A protein and the small-molecule ligand that binds it are described below.
Small molecule (SMILES): CC(C)C[C@@H](CO)NC(=O)[C@H](CCC(N)=O)NC(=O)[C@@H](N)CC(N)=O

Binding-site contacts:
Ligand atom O contacts residue GLY47 of chain 1.BA at 3.7 Å.
Ligand atom CA contacts residue GLY47 of chain 1.BA at 3.5 Å.
Ligand atom CA contacts residue HXD1 of chain 1.NA at 2.6 Å.
Ligand atom OE1 contacts residue SER168 of chain 1.BA at 3.8 Å.
Ligand atom CG contacts residue GLY47 of chain 1.BA at 3.8 Å.
Ligand atom ND2 contacts residue THR22 of chain 1.BA at 2.6 Å.
Ligand atom O contacts residue ALA49 of chain 1.BA at 3.1 Å (h-bond).
Ligand atom CD1 contacts residue ARG45 of chain 1.BA at 3.3 Å.
Ligand atom N contacts residue HXD1 of chain 1.NA at 1.3 Å.
Ligand atom C contacts residue THR1 of chain 1.BA at 1.5 Å.
Ligand atom N contacts residue THR1 of chain 1.BA at 3.7 Å.
Ligand atom OE1 contacts residue HXD1 of chain 1.NA at 3.3 Å.
Ligand atom CD2 contacts residue THR20 of chain 1.BA at 3.4 Å.
Ligand atom C contacts residue LYS33 of chain 1.BA at 3.7 Å.
Ligand atom CB contacts residue GLY47 of chain 1.BA at 3.7 Å.
Ligand atom C contacts residue THR21 of chain 1.BA at 3.7 Å.
Ligand atom N contacts residue THR21 of chain 1.BA at 2.9 Å (h-bond).
Ligand atom CG contacts residue THR22 of chain 1.BA at 3.5 Å.
Ligand atom CG contacts residue HXD1 of chain 1.NA at 3.5 Å.
Ligand atom O contacts residue THR20 of chain 1.BA at 3.0 Å.
Ligand atom ND2 contacts residue HIS114 of chain 1.V at 3.7 Å.
Ligand atom CA contacts residue THR21 of chain 1.BA at 3.4 Å.
Ligand atom CB contacts residue THR21 of chain 1.BA at 3.8 Å.
Ligand atom N contacts residue GLY47 of chain 1.BA at 3.0 Å (h-bond).
Ligand atom OXT contacts residue THR1 of chain 1.BA at 2.4 Å (h-bond).
Ligand atom CB contacts residue THR1 of chain 1.BA at 2.9 Å.
Ligand atom OD1 contacts residue HIS114 of chain 1.V at 3.3 Å.
Ligand atom CD1 contacts residue THR52 of chain 1.BA at 3.4 Å.
Ligand atom O contacts residue SER48 of chain 1.BA at 3.6 Å.
Ligand atom OXT contacts residue SER168 of chain 1.BA at 3.8 Å.
Ligand atom C contacts residue GLY47 of chain 1.BA at 3.8 Å.
Ligand atom ND2 contacts residue HXD1 of chain 1.NA at 3.8 Å.
Ligand atom NE2 contacts residue THR21 of chain 1.BA at 3.8 Å.
Ligand atom CD2 contacts residue ALA49 of chain 1.BA at 3.8 Å (hydrophobic).
Ligand atom O contacts residue HXD1 of chain 1.NA at 3.6 Å.
Ligand atom OE1 contacts residue SER129 of chain 1.BA at 3.8 Å.
Ligand atom CA contacts residue THR1 of chain 1.BA at 2.4 Å.
Ligand atom C contacts residue HXD1 of chain 1.NA at 3.2 Å.
Ligand atom CA contacts residue THR21 of chain 1.BA at 3.8 Å.
Ligand atom O contacts residue THR21 of chain 1.BA at 2.9 Å (h-bond).

Sequence of chain 1.BA:
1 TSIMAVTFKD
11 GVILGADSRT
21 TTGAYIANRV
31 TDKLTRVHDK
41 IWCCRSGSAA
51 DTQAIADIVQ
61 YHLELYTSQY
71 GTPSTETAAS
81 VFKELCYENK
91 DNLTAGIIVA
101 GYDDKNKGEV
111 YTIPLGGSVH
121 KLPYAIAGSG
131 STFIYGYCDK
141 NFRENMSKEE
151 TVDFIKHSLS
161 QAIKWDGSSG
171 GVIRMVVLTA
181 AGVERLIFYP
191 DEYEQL

Sequence of chain 1.V:
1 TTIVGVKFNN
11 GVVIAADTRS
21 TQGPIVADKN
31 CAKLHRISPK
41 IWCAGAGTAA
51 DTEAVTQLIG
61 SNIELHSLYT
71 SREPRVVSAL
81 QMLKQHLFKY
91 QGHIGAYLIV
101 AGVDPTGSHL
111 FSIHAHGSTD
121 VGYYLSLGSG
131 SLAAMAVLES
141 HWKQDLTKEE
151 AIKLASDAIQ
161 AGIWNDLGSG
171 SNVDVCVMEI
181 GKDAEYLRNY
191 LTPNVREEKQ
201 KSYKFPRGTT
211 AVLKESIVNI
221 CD